This protein binds this small molecule.
Small molecule (SMILES): Clc1ccc(-n2ccnc2)cc1

Binding-site contacts:
Ligand atom C5 contacts residue THR283 of chain 1.G at 3.8 Å.
Ligand atom CL contacts residue PHE278 of chain 1.G at 4.2 Å.
Ligand atom N1 contacts residue THR283 of chain 1.G at 4.3 Å.
Ligand atom CL contacts residue VAL85 of chain 1.G at 4.1 Å.
Ligand atom C11 contacts residue PHE187 of chain 1.G at 4.4 Å (hydrophobic).
Ligand atom C2 contacts residue HEM1 of chain 1.T at 3.4 Å.
Ligand atom C7 contacts residue ILE95 of chain 1.G at 3.9 Å (hydrophobic).
Ligand atom C10 contacts residue VAL348 of chain 1.G at 4.2 Å (hydrophobic).
Ligand atom C7 contacts residue PHE278 of chain 1.G at 4.0 Å (hydrophobic).
Ligand atom CL contacts residue PHE96 of chain 1.G at 4.3 Å.
Ligand atom C4 contacts residue THR283 of chain 1.G at 3.7 Å.
Ligand atom C4 contacts residue HEM1 of chain 1.T at 2.9 Å.
Ligand atom C9 contacts residue PHE278 of chain 1.G at 3.9 Å (hydrophobic).
Ligand atom N1 contacts residue ALA279 of chain 1.G at 4.4 Å.
Ligand atom C11 contacts residue VAL348 of chain 1.G at 4.0 Å (hydrophobic).
Ligand atom N3 contacts residue HEM1 of chain 1.T at 2.4 Å.
Ligand atom C5 contacts residue HEM1 of chain 1.T at 4.2 Å.
Ligand atom N1 contacts residue HEM1 of chain 1.T at 4.5 Å.
Ligand atom C4 contacts residue ALA279 of chain 1.G at 3.2 Å (hydrophobic).
Ligand atom N3 contacts residue THR283 of chain 1.G at 4.2 Å.
Ligand atom C10 contacts residue PHE187 of chain 1.G at 4.0 Å (hydrophobic).
Ligand atom C5 contacts residue ALA279 of chain 1.G at 3.1 Å (hydrophobic).
Ligand atom C8 contacts residue PHE278 of chain 1.G at 3.5 Å (hydrophobic).
Ligand atom CL contacts residue ILE190 of chain 1.G at 4.3 Å.
Ligand atom CL contacts residue VAL458 of chain 1.G at 4.4 Å.
Ligand atom C10 contacts residue VAL458 of chain 1.G at 4.3 Å (hydrophobic).
Ligand atom CL contacts residue ILE82 of chain 1.G at 4.5 Å.

Sequence of chain 1.G:
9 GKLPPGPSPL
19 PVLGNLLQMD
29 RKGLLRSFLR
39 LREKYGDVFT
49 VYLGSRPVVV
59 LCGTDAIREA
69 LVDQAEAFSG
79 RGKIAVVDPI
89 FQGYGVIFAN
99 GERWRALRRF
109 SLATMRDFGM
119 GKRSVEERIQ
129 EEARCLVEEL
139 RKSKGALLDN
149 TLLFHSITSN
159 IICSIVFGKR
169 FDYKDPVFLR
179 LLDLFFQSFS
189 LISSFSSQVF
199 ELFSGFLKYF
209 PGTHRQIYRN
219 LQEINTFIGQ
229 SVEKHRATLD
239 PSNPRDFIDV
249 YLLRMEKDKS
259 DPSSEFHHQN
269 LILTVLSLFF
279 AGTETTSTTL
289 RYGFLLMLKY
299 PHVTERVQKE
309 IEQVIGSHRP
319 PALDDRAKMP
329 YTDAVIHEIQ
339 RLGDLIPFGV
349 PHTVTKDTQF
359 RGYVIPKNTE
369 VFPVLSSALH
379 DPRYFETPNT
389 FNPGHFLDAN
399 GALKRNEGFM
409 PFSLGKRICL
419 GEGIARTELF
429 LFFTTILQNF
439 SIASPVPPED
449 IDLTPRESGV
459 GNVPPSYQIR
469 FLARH